Sequence of chain 1.D:
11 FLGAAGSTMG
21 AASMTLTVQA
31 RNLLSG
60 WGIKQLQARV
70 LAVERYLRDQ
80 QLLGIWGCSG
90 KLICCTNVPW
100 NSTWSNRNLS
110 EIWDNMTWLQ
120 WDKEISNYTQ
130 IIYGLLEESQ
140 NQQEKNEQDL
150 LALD

This protein binds this small molecule.
Small molecule (SMILES): CC(=O)N[C@@H]1[C@@H](O)[C@H](O)[C@@H](CO)O[C@H]1O

Binding-site contacts:
Ligand atom O5 contacts residue THR102 of chain 1.D at 4.0 Å.
Ligand atom C8 contacts residue TRP99 of chain 1.D at 3.4 Å (hydrophobic).
Ligand atom O7 contacts residue PRO98 of chain 1.D at 4.4 Å.
Ligand atom C7 contacts residue ASN100 of chain 1.D at 3.1 Å.
Ligand atom C1 contacts residue THR102 of chain 1.D at 3.9 Å.
Ligand atom C4 contacts residue ASN100 of chain 1.D at 4.3 Å.
Ligand atom C8 contacts residue PRO98 of chain 1.D at 4.0 Å (hydrophobic).
Ligand atom C3 contacts residue ASN100 of chain 1.D at 3.9 Å.
Ligand atom C5 contacts residue ASN100 of chain 1.D at 3.8 Å.
Ligand atom C8 contacts residue ASN100 of chain 1.D at 3.8 Å.
Ligand atom C2 contacts residue ASN100 of chain 1.D at 2.5 Å.
Ligand atom O7 contacts residue ASN100 of chain 1.D at 3.1 Å (h-bond).
Ligand atom C1 contacts residue ASN100 of chain 1.D at 1.5 Å.
Ligand atom O5 contacts residue ASN100 of chain 1.D at 2.5 Å (h-bond).
Ligand atom N2 contacts residue ASN100 of chain 1.D at 2.9 Å (h-bond).